This small molecule binds to this protein.
Small molecule (SMILES): C=C(CC)C(=O)c1ccc(OCC(=O)O)c(Cl)c1Cl

Binding-site contacts:
Ligand atom C9 contacts residue ILE105 of chain 1.A at 3.5 Å (hydrophobic).
Ligand atom CL2 contacts residue GSH1 of chain 1.C at 3.2 Å.
Ligand atom C12 contacts residue GLY206 of chain 1.A at 3.6 Å.
Ligand atom OXT contacts residue VAL36 of chain 1.A at 4.2 Å.
Ligand atom O1 contacts residue GSH1 of chain 1.C at 4.4 Å.
Ligand atom C10 contacts residue ARG14 of chain 1.A at 3.7 Å.
Ligand atom C10 contacts residue GSH1 of chain 1.C at 4.1 Å.
Ligand atom C11 contacts residue ARG14 of chain 1.A at 3.9 Å.
Ligand atom C13 contacts residue GLY206 of chain 1.A at 3.4 Å.
Ligand atom C1 contacts residue TYR109 of chain 1.A at 4.3 Å (hydrophobic).
Ligand atom C6 contacts residue TYR109 of chain 1.A at 3.9 Å (hydrophobic).
Ligand atom C4 contacts residue TYR109 of chain 1.A at 3.6 Å (hydrophobic).
Ligand atom OXT contacts residue GLY206 of chain 1.A at 4.1 Å.
Ligand atom O1 contacts residue TYR109 of chain 1.A at 3.9 Å.
Ligand atom C4 contacts residue GSH1 of chain 1.C at 3.7 Å.
Ligand atom C9 contacts residue GSH1 of chain 1.C at 3.9 Å.
Ligand atom C2 contacts residue GSH1 of chain 1.C at 4.3 Å.
Ligand atom C2 contacts residue GLY206 of chain 1.A at 4.4 Å.
Ligand atom CL1 contacts residue VAL11 of chain 1.A at 4.0 Å.
Ligand atom C7 contacts residue GSH1 of chain 1.C at 3.7 Å.
Ligand atom O1 contacts residue ILE105 of chain 1.A at 3.9 Å.
Ligand atom CL1 contacts residue PHE9 of chain 1.A at 3.8 Å.
Ligand atom CL1 contacts residue GLY206 of chain 1.A at 3.9 Å.
Ligand atom C10 contacts residue GLY13 of chain 1.A at 4.0 Å.
Ligand atom C5 contacts residue TYR109 of chain 1.A at 3.7 Å (hydrophobic).
Ligand atom C11 contacts residue GSH1 of chain 1.C at 1.8 Å.
Ligand atom C2 contacts residue TYR109 of chain 1.A at 3.8 Å (hydrophobic).
Ligand atom C7 contacts residue TYR109 of chain 1.A at 3.7 Å (hydrophobic).
Ligand atom CL2 contacts residue TYR8 of chain 1.A at 3.5 Å.
Ligand atom C10 contacts residue TYR8 of chain 1.A at 4.3 Å (hydrophobic).
Ligand atom C8 contacts residue TYR109 of chain 1.A at 4.2 Å (hydrophobic).
Ligand atom C8 contacts residue GSH1 of chain 1.C at 2.8 Å.
Ligand atom O contacts residue GLY206 of chain 1.A at 3.0 Å (h-bond).
Ligand atom CL2 contacts residue VAL11 of chain 1.A at 4.0 Å.
Ligand atom C3 contacts residue TYR109 of chain 1.A at 3.4 Å (hydrophobic).
Ligand atom C11 contacts residue TYR8 of chain 1.A at 4.3 Å (hydrophobic).
Ligand atom C10 contacts residue ILE105 of chain 1.A at 3.5 Å (hydrophobic).
Ligand atom C3 contacts residue GSH1 of chain 1.C at 3.5 Å.
Ligand atom C9 contacts residue TYR109 of chain 1.A at 3.7 Å (hydrophobic).
Ligand atom CL2 contacts residue TYR109 of chain 1.A at 3.7 Å.

Sequence of chain 1.A:
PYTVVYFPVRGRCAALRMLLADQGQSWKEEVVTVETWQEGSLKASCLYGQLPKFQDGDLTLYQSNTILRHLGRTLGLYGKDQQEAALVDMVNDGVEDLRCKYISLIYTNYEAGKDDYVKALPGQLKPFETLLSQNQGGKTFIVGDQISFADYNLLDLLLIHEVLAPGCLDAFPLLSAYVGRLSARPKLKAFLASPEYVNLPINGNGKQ